Binding-site contacts:
Ligand atom C17 contacts residue GLU207 of chain 1.C at 3.3 Å.
Ligand atom C14 contacts residue ASP157 of chain 1.C at 3.6 Å.
Ligand atom O5 contacts residue THR186 of chain 1.C at 2.5 Å (h-bond).
Ligand atom C2 contacts residue ARG210 of chain 1.C at 3.5 Å.
Ligand atom C17 contacts residue TYR69 of chain 1.C at 3.7 Å (hydrophobic).
Ligand atom C10 contacts residue PRO32 of chain 1.C at 3.8 Å (hydrophobic).
Ligand atom C20 contacts residue GLU207 of chain 1.C at 3.5 Å.
Ligand atom C3 contacts residue ARG210 of chain 1.C at 3.8 Å.
Ligand atom N1 contacts residue ARG183 of chain 1.C at 3.6 Å.
Ligand atom C6 contacts residue GLN59 of chain 1.C at 3.2 Å.
Ligand atom O1 contacts residue LEU16 of chain 1.C at 3.4 Å.
Ligand atom O4 contacts residue ARG210 of chain 1.C at 3.2 Å (salt-bridge).
Ligand atom C18 contacts residue THR186 of chain 1.C at 3.6 Å.
Ligand atom C11 contacts residue TYR69 of chain 1.C at 3.7 Å (hydrophobic).
Ligand atom S1 contacts residue GLU207 of chain 1.C at 3.6 Å (salt-bridge).
Ligand atom O5 contacts residue GLY182 of chain 1.C at 3.6 Å.
Ligand atom C13 contacts residue GLY15 of chain 1.C at 3.8 Å.
Ligand atom C18 contacts residue ARG210 of chain 1.C at 3.7 Å.
Ligand atom C16 contacts residue TYR69 of chain 1.C at 3.7 Å (hydrophobic).
Ligand atom S1 contacts residue ARG206 of chain 1.C at 3.7 Å.
Ligand atom O3 contacts residue TYR69 of chain 1.C at 2.8 Å (h-bond).
Ligand atom C20 contacts residue ARG62 of chain 1.C at 3.4 Å.
Ligand atom C16 contacts residue ASP157 of chain 1.C at 3.7 Å.
Ligand atom O5 contacts residue LYS213 of chain 1.C at 3.7 Å.
Ligand atom O5 contacts residue ARG210 of chain 1.C at 3.6 Å.
Ligand atom C7 contacts residue GLN59 of chain 1.C at 3.5 Å.
Ligand atom C9 contacts residue TYR69 of chain 1.C at 3.6 Å (hydrophobic).
Ligand atom C15 contacts residue GLU207 of chain 1.C at 3.5 Å.
Ligand atom O3 contacts residue GLU207 of chain 1.C at 3.6 Å (salt-bridge).
Ligand atom C10 contacts residue TYR69 of chain 1.C at 3.5 Å (hydrophobic).
Ligand atom C18 contacts residue ASP157 of chain 1.C at 3.6 Å.
Ligand atom O5 contacts residue ARG183 of chain 1.C at 3.6 Å.
Ligand atom O4 contacts residue GLU207 of chain 1.C at 2.6 Å (salt-bridge).
Ligand atom N1 contacts residue ASP157 of chain 1.C at 2.6 Å (salt-bridge).
Ligand atom C5 contacts residue GLU207 of chain 1.C at 3.5 Å.
Ligand atom C10 contacts residue ILE34 of chain 1.C at 3.7 Å (hydrophobic).
Ligand atom C12 contacts residue GLY15 of chain 1.C at 3.1 Å.
Ligand atom C17 contacts residue ARG206 of chain 1.C at 3.8 Å.
Ligand atom C8 contacts residue GLU207 of chain 1.C at 3.5 Å.
Ligand atom C6 contacts residue PRO32 of chain 1.C at 3.7 Å (hydrophobic).

Sequence of chain 1.C:
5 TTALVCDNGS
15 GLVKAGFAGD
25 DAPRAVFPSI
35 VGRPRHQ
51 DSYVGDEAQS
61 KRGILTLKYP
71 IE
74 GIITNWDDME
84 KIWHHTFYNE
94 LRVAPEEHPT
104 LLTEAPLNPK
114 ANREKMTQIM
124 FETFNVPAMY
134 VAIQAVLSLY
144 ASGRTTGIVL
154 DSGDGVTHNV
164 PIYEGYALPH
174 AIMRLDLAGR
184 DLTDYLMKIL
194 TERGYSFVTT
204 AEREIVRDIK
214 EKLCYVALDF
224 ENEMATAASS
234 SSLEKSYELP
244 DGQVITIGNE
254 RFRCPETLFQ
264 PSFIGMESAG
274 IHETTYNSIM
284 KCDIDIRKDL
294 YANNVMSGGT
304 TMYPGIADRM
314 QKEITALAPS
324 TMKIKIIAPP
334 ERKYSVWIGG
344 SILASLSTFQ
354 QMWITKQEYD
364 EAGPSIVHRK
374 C

This protein binds this small molecule.
Small molecule (SMILES): C/C1=C/C(=O)O[C@@H]2C[C@@H](CC[C@H](C)/C=C\CC1)O[C@@](O)([C@@H]1CSC(=O)N1)C2